Sequence of chain 2.A:
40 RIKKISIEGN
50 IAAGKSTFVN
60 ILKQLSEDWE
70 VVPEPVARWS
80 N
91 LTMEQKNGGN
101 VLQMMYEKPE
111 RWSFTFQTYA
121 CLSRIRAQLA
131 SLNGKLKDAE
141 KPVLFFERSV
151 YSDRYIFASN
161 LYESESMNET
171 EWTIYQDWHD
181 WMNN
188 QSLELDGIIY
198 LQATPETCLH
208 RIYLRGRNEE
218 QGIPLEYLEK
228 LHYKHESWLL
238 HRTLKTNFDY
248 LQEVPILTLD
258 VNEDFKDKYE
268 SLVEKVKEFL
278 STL

This protein binds this small molecule.
Small molecule (SMILES): Cc1ccc(NC(=O)c2ccc(CN3CCN(C)CC3)cc2)cc1Nc1nc(-c2nccc(N)n2)cs1

Binding-site contacts:
Ligand atom C12 contacts residue TYR106 of chain 2.A at 3.3 Å (hydrophobic).
Ligand atom C21 contacts residue SER166 of chain 2.A at 3.7 Å.
Ligand atom C4 contacts residue PHE157 of chain 2.A at 3.5 Å (hydrophobic).
Ligand atom C14 contacts residue TYR106 of chain 2.A at 3.6 Å (hydrophobic).
Ligand atom C15 contacts residue JCA1 of chain 2.D at 3.7 Å.
Ligand atom C19 contacts residue JCA1 of chain 2.D at 3.6 Å.
Ligand atom S1 contacts residue PHE116 of chain 2.A at 3.7 Å.
Ligand atom N3 contacts residue GLN117 of chain 2.A at 3.0 Å (h-bond).
Ligand atom C20 contacts residue SER166 of chain 2.A at 3.5 Å.
Ligand atom C18 contacts residue JCA1 of chain 2.D at 3.6 Å.
Ligand atom C17 contacts residue JCA1 of chain 2.D at 3.6 Å.
Ligand atom C24 contacts residue SER166 of chain 2.A at 3.7 Å.
Ligand atom N2 contacts residue GLN117 of chain 2.A at 3.0 Å (h-bond).
Ligand atom C7 contacts residue GLN117 of chain 2.A at 3.5 Å.
Ligand atom C1 contacts residue PHE157 of chain 2.A at 3.6 Å (hydrophobic).
Ligand atom C3 contacts residue PHE157 of chain 2.A at 3.7 Å (hydrophobic).
Ligand atom C2 contacts residue GLU73 of chain 2.A at 3.7 Å.
Ligand atom C6 contacts residue JCA1 of chain 2.D at 3.5 Å.
Ligand atom C6 contacts residue PHE116 of chain 2.A at 3.4 Å (hydrophobic).
Ligand atom C9 contacts residue JCA1 of chain 2.D at 3.3 Å.
Ligand atom C12 contacts residue MET105 of chain 2.A at 3.6 Å (hydrophobic).
Ligand atom C3 contacts residue GLU73 of chain 2.A at 3.6 Å.
Ligand atom C23 contacts residue SER166 of chain 2.A at 3.4 Å.
Ligand atom C11 contacts residue MET105 of chain 2.A at 3.4 Å (hydrophobic).
Ligand atom N3 contacts residue ASP153 of chain 2.A at 2.8 Å (salt-bridge).
Ligand atom N4 contacts residue PHE116 of chain 2.A at 3.3 Å.
Ligand atom C7 contacts residue PHE116 of chain 2.A at 3.6 Å (hydrophobic).
Ligand atom C7 contacts residue PHE157 of chain 2.A at 3.6 Å (hydrophobic).
Ligand atom N5 contacts residue JCA1 of chain 2.D at 3.3 Å (h-bond).
Ligand atom N6 contacts residue JCA1 of chain 2.D at 3.7 Å.
Ligand atom C14 contacts residue LEU102 of chain 2.A at 3.5 Å (hydrophobic).
Ligand atom C11 contacts residue TYR106 of chain 2.A at 3.7 Å (hydrophobic).
Ligand atom C5 contacts residue PHE116 of chain 2.A at 3.5 Å (hydrophobic).
Ligand atom N3 contacts residue PHE157 of chain 2.A at 3.6 Å.
Ligand atom C22 contacts residue JCA1 of chain 2.D at 3.4 Å.
Ligand atom O1 contacts residue JCA1 of chain 2.D at 3.6 Å.
Ligand atom C2 contacts residue ARG148 of chain 2.A at 3.7 Å.
Ligand atom C8 contacts residue JCA1 of chain 2.D at 3.3 Å.
Ligand atom N2 contacts residue PHE157 of chain 2.A at 3.3 Å.
Ligand atom C24 contacts residue SER164 of chain 2.A at 3.6 Å.